This protein binds this small molecule.
Small molecule (SMILES): CC(=O)N[C@H]1[C@H](O[C@H]2[C@H](O)[C@@H](NC(C)=O)CO[C@@H]2CO)O[C@H](CO)[C@@H](O[C@@H]2O[C@H](CO)[C@@H](O)[C@H](O)[C@@H]2O)[C@@H]1O

Binding-site contacts:
Ligand atom C2 contacts residue ASN275 of chain 1.A at 2.5 Å.
Ligand atom C8 contacts residue TYR251 of chain 1.A at 3.3 Å (hydrophobic).
Ligand atom N2 contacts residue ASN275 of chain 1.A at 2.9 Å (h-bond).
Ligand atom C7 contacts residue TYR251 of chain 1.A at 3.4 Å (hydrophobic).
Ligand atom C7 contacts residue HIS253 of chain 1.A at 4.4 Å.
Ligand atom O7 contacts residue TYR252 of chain 1.A at 3.9 Å.
Ligand atom O5 contacts residue ASN275 of chain 1.A at 2.4 Å (h-bond).
Ligand atom C4 contacts residue ASN275 of chain 1.A at 4.2 Å.
Ligand atom C3 contacts residue ASN275 of chain 1.A at 3.8 Å.
Ligand atom C8 contacts residue GLU250 of chain 1.A at 4.4 Å.
Ligand atom C5 contacts residue ASN275 of chain 1.A at 3.6 Å.
Ligand atom C7 contacts residue GLU250 of chain 1.A at 3.6 Å.
Ligand atom O7 contacts residue TYR251 of chain 1.A at 3.1 Å (h-bond).
Ligand atom C1 contacts residue ASN275 of chain 1.A at 1.4 Å.
Ligand atom N2 contacts residue GLU250 of chain 1.A at 3.9 Å.
Ligand atom C7 contacts residue ASN275 of chain 1.A at 3.4 Å.
Ligand atom O7 contacts residue HIS253 of chain 1.A at 3.3 Å.
Ligand atom O7 contacts residue GLU250 of chain 1.A at 3.5 Å (salt-bridge).
Ligand atom O7 contacts residue ASN275 of chain 1.A at 3.2 Å (h-bond).

Sequence of chain 1.A:
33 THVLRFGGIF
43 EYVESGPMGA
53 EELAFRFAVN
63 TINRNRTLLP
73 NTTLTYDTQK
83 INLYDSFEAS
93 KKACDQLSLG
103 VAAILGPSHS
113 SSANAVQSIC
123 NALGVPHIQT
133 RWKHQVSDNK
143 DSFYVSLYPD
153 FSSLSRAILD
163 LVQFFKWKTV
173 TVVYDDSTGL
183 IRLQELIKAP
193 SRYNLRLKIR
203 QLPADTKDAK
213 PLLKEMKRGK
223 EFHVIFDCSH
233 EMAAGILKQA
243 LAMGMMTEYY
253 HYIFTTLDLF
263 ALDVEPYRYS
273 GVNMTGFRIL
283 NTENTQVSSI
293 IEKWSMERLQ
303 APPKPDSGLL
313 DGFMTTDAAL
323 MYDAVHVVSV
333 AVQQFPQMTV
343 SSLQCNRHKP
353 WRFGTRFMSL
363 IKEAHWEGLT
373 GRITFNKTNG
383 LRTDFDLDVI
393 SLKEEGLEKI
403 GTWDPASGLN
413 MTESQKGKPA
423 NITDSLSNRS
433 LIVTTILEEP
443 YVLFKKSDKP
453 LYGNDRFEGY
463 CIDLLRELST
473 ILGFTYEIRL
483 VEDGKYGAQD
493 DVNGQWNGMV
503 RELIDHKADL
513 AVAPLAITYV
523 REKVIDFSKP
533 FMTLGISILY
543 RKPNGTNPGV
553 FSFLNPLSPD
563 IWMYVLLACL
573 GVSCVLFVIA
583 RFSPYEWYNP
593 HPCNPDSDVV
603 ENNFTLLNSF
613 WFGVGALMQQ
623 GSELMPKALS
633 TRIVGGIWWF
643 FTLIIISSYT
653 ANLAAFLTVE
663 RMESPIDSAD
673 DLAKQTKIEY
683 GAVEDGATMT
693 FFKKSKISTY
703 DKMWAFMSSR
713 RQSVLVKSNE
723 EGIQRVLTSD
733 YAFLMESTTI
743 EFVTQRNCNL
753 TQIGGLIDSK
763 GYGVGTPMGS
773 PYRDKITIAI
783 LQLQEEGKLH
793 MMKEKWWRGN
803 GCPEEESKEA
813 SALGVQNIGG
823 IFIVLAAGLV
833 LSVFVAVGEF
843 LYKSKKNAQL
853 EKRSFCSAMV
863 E